Sequence of chain 1.B:
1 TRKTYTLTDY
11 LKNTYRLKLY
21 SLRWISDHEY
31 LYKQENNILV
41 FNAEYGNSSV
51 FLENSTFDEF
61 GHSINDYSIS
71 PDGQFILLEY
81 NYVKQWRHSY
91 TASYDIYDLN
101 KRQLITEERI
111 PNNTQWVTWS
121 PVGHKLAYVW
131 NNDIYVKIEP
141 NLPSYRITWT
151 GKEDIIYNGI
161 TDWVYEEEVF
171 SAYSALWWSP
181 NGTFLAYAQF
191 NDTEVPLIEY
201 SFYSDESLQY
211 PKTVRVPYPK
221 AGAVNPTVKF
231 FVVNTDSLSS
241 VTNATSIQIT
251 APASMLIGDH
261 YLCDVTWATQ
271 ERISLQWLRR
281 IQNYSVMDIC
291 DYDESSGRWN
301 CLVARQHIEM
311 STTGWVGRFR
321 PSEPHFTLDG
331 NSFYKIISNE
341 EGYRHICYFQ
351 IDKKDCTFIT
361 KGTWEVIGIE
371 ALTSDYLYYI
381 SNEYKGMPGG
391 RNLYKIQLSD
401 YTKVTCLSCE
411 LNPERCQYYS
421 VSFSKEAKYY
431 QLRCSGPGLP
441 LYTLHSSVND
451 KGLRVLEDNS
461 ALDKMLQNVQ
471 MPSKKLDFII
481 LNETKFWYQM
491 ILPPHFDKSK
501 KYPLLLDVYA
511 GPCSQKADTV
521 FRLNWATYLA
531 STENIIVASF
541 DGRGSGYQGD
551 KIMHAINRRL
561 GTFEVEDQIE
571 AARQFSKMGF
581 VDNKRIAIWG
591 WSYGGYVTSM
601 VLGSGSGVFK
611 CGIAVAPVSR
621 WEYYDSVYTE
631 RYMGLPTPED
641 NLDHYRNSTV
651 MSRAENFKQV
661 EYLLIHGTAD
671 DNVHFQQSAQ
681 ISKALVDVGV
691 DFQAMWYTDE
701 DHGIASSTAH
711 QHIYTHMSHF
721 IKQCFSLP

This protein binds this small molecule.
Small molecule (SMILES): CC(=O)N[C@H]1[C@H](O[C@H]2[C@H](O)[C@@H](NC(C)=O)CO[C@@H]2CO)O[C@H](CO)[C@@H](O)[C@@H]1O

Binding-site contacts:
Ligand atom O7 contacts residue THR150 of chain 1.B at 3.4 Å.
Ligand atom N2 contacts residue TRP149 of chain 1.B at 3.5 Å.
Ligand atom C1 contacts residue ASN243 of chain 1.B at 1.4 Å.
Ligand atom O3 contacts residue TRP149 of chain 1.B at 4.4 Å.
Ligand atom C7 contacts residue TRP149 of chain 1.B at 4.0 Å (hydrophobic).
Ligand atom C8 contacts residue TRP149 of chain 1.B at 3.6 Å (hydrophobic).
Ligand atom C3 contacts residue TRP149 of chain 1.B at 3.9 Å (hydrophobic).
Ligand atom C7 contacts residue THR150 of chain 1.B at 4.3 Å.
Ligand atom O7 contacts residue ASN243 of chain 1.B at 3.4 Å (h-bond).
Ligand atom C7 contacts residue ASN243 of chain 1.B at 3.2 Å.
Ligand atom C5 contacts residue ASN243 of chain 1.B at 3.6 Å.
Ligand atom N2 contacts residue ASN243 of chain 1.B at 2.9 Å (h-bond).
Ligand atom C2 contacts residue TRP149 of chain 1.B at 4.1 Å (hydrophobic).
Ligand atom C3 contacts residue ASN243 of chain 1.B at 3.7 Å.
Ligand atom C2 contacts residue ASN243 of chain 1.B at 2.4 Å.
Ligand atom O5 contacts residue ASN243 of chain 1.B at 2.3 Å (h-bond).
Ligand atom C1 contacts residue TRP149 of chain 1.B at 3.6 Å (hydrophobic).
Ligand atom C4 contacts residue ASN243 of chain 1.B at 4.2 Å.
Ligand atom C8 contacts residue ASN243 of chain 1.B at 4.3 Å.